Binding-site contacts:
Ligand atom C16 contacts residue SER321 of chain 1.B at 3.6 Å.
Ligand atom C3 contacts residue VAL317 of chain 1.B at 3.7 Å (hydrophobic).
Ligand atom C4 contacts residue ALA495 of chain 1.B at 3.6 Å (hydrophobic).
Ligand atom C15 contacts residue SER321 of chain 1.B at 3.4 Å.
Ligand atom O21 contacts residue ARG481 of chain 1.B at 3.2 Å (salt-bridge).
Ligand atom C10 contacts residue TRP355 of chain 1.B at 3.8 Å (hydrophobic).
Ligand atom C11 contacts residue SER498 of chain 1.B at 3.5 Å.
Ligand atom O20 contacts residue GLN160 of chain 1.B at 3.2 Å (h-bond).
Ligand atom C9 contacts residue GLY494 of chain 1.B at 3.6 Å.
Ligand atom C18 contacts residue VAL491 of chain 1.B at 3.2 Å (hydrophobic).
Ligand atom C15 contacts residue LEU320 of chain 1.B at 2.9 Å (hydrophobic).
Ligand atom C9 contacts residue ALA495 of chain 1.B at 3.8 Å (hydrophobic).
Ligand atom C4 contacts residue VAL317 of chain 1.B at 3.4 Å (hydrophobic).
Ligand atom C22 contacts residue ALA484 of chain 1.B at 3.8 Å (hydrophobic).
Ligand atom C1 contacts residue ALA495 of chain 1.B at 3.9 Å (hydrophobic).
Ligand atom O21 contacts residue HIS57 of chain 1.B at 3.0 Å (h-bond).
Ligand atom C22 contacts residue ILE485 of chain 1.B at 3.6 Å (hydrophobic).
Ligand atom S19 contacts residue HIS57 of chain 1.B at 3.8 Å.
Ligand atom C14 contacts residue SER321 of chain 1.B at 3.4 Å.
Ligand atom O20 contacts residue HIS57 of chain 1.B at 3.3 Å (h-bond).
Ligand atom C8 contacts residue VAL491 of chain 1.B at 3.8 Å (hydrophobic).
Ligand atom O6 contacts residue SER498 of chain 1.B at 3.5 Å.
Ligand atom C18 contacts residue TYR323 of chain 1.B at 3.5 Å (hydrophobic).
Ligand atom C14 contacts residue LEU320 of chain 1.B at 3.5 Å (hydrophobic).
Ligand atom C9 contacts residue MET490 of chain 1.B at 3.5 Å (hydrophobic).
Ligand atom C17 contacts residue VAL491 of chain 1.B at 3.3 Å (hydrophobic).
Ligand atom O20 contacts residue LEU320 of chain 1.B at 3.2 Å (h-bond).
Ligand atom O21 contacts residue VAL491 of chain 1.B at 3.7 Å.
Ligand atom O20 contacts residue SER321 of chain 1.B at 3.0 Å (h-bond).
Ligand atom C12 contacts residue SER498 of chain 1.B at 3.6 Å.
Ligand atom O6 contacts residue VAL317 of chain 1.B at 3.7 Å.
Ligand atom C16 contacts residue VAL491 of chain 1.B at 3.4 Å (hydrophobic).
Ligand atom C22 contacts residue PHE486 of chain 1.B at 3.2 Å (hydrophobic).
Ligand atom S19 contacts residue LEU320 of chain 1.B at 3.8 Å.
Ligand atom C8 contacts residue ALA495 of chain 1.B at 3.6 Å (hydrophobic).
Ligand atom C13 contacts residue SER321 of chain 1.B at 3.7 Å.
Ligand atom C16 contacts residue LEU320 of chain 1.B at 3.5 Å (hydrophobic).
Ligand atom O5 contacts residue VAL317 of chain 1.B at 3.3 Å.
Ligand atom O6 contacts residue ALA495 of chain 1.B at 3.4 Å.
Ligand atom C22 contacts residue GLN160 of chain 1.B at 3.7 Å.

Sequence of chain 1.B:
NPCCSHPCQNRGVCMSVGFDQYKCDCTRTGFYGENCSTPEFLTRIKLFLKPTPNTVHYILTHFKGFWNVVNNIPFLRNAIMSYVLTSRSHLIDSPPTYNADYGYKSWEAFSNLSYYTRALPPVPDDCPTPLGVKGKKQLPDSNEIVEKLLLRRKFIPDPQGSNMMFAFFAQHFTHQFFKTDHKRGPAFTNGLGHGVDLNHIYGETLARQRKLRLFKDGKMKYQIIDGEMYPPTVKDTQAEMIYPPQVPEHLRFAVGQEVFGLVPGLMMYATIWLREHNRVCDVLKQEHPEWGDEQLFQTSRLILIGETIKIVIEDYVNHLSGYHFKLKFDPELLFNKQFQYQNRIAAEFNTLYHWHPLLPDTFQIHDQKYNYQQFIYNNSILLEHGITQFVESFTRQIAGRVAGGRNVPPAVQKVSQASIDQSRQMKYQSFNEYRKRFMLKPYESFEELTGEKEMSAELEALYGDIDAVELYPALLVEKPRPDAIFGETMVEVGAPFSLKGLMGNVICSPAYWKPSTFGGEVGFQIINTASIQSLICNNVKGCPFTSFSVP

This small molecule binds to this protein.
Small molecule (SMILES): CS(=O)(=O)c1ccc(C2=C(c3ccccc3)C(=O)OC2)cc1